A protein and the small-molecule ligand that binds it are described below.
Small molecule (SMILES): COc1ccc(C2NN(C3CCCCCC3)C(=O)C2(C)C)cc1O/C=C/c1ccccc1

Binding-site contacts:
Ligand atom C27 contacts residue MET283 of chain 1.C at 3.1 Å (hydrophobic).
Ligand atom O1 contacts residue ILE262 of chain 1.C at 3.6 Å.
Ligand atom C27 contacts residue PHE298 of chain 1.C at 3.6 Å (hydrophobic).
Ligand atom C3 contacts residue PHE298 of chain 1.C at 3.8 Å (hydrophobic).
Ligand atom C27 contacts residue SER294 of chain 1.C at 3.1 Å.
Ligand atom C18 contacts residue PHE298 of chain 1.C at 3.8 Å (hydrophobic).
Ligand atom C21 contacts residue PHE298 of chain 1.C at 3.4 Å (hydrophobic).
Ligand atom C2 contacts residue GLN295 of chain 1.C at 3.9 Å.
Ligand atom C23 contacts residue PHE298 of chain 1.C at 3.4 Å (hydrophobic).
Ligand atom C22 contacts residue MET283 of chain 1.C at 3.3 Å (hydrophobic).
Ligand atom N1 contacts residue PHE266 of chain 1.C at 3.9 Å.
Ligand atom O2 contacts residue EDO1 of chain 1.GA at 3.6 Å.
Ligand atom C8 contacts residue EDO1 of chain 1.GA at 3.7 Å.
Ligand atom C26 contacts residue MET283 of chain 1.C at 3.9 Å (hydrophobic).
Ligand atom C21 contacts residue MET283 of chain 1.C at 3.5 Å (hydrophobic).
Ligand atom C20 contacts residue MET283 of chain 1.C at 3.4 Å (hydrophobic).
Ligand atom C26 contacts residue PHE298 of chain 1.C at 3.7 Å (hydrophobic).
Ligand atom C1 contacts residue GLN295 of chain 1.C at 3.6 Å.
Ligand atom O3 contacts residue GLN295 of chain 1.C at 3.0 Å (h-bond).
Ligand atom O2 contacts residue MET199 of chain 1.C at 3.2 Å.
Ligand atom C9 contacts residue EDO1 of chain 1.BA at 3.8 Å.
Ligand atom C19 contacts residue PHE298 of chain 1.C at 3.6 Å (hydrophobic).
Ligand atom C2 contacts residue ILE262 of chain 1.C at 3.8 Å (hydrophobic).
Ligand atom C26 contacts residue SER294 of chain 1.C at 3.4 Å.
Ligand atom C1 contacts residue ILE262 of chain 1.C at 3.9 Å (hydrophobic).
Ligand atom C2 contacts residue PHE298 of chain 1.C at 3.5 Å (hydrophobic).
Ligand atom C20 contacts residue GLN295 of chain 1.C at 3.8 Å.
Ligand atom C17 contacts residue LEU245 of chain 1.C at 3.5 Å (hydrophobic).
Ligand atom C5 contacts residue PHE298 of chain 1.C at 3.7 Å (hydrophobic).
Ligand atom O3 contacts residue PHE298 of chain 1.C at 3.7 Å.
Ligand atom C14 contacts residue MET199 of chain 1.C at 3.7 Å (hydrophobic).
Ligand atom C23 contacts residue MET283 of chain 1.C at 3.7 Å (hydrophobic).
Ligand atom C14 contacts residue EDO1 of chain 1.GA at 3.7 Å.
Ligand atom C16 contacts residue HIS86 of chain 1.C at 3.5 Å.
Ligand atom C19 contacts residue GLN295 of chain 1.C at 3.9 Å.
Ligand atom C12 contacts residue MET199 of chain 1.C at 3.8 Å (hydrophobic).
Ligand atom C16 contacts residue EDO1 of chain 1.GA at 3.9 Å.
Ligand atom C22 contacts residue PHE298 of chain 1.C at 3.5 Å (hydrophobic).
Ligand atom C1 contacts residue THR259 of chain 1.C at 3.8 Å.
Ligand atom O1 contacts residue GLN295 of chain 1.C at 3.0 Å (h-bond).

Sequence of chain 1.C:
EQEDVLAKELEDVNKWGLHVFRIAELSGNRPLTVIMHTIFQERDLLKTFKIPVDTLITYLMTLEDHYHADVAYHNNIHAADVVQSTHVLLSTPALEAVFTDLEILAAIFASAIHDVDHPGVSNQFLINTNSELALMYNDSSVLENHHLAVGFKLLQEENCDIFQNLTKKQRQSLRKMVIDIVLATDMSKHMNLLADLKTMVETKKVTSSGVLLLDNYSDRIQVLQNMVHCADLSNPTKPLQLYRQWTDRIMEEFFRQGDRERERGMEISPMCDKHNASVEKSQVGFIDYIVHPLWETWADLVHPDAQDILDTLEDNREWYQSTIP